The small molecule below binds the protein below.
Small molecule (SMILES): CC(=O)N[C@H]1[C@H](O[C@H]2[C@H](O)[C@@H](NC(C)=O)CO[C@@H]2CO)O[C@H](CO)[C@@H](O[C@@H]2O[C@H](CO)[C@@H](O[C@H]3O[C@H](CO)[C@@H](O)[C@H](O)[C@H]3NC(C)=O)[C@H](O)[C@H]2NC(C)=O)[C@@H]1O

Binding-site contacts:
Ligand atom O7 contacts residue ALA164 of chain 1.B at 4.3 Å.
Ligand atom C2 contacts residue ASN136 of chain 1.B at 2.5 Å.
Ligand atom O7 contacts residue ASN136 of chain 1.B at 2.7 Å (h-bond).
Ligand atom C1 contacts residue ASN136 of chain 1.B at 1.8 Å.
Ligand atom N2 contacts residue GLU40 of chain 1.B at 4.1 Å.
Ligand atom C8 contacts residue ASN136 of chain 1.B at 4.4 Å.
Ligand atom C8 contacts residue GLU40 of chain 1.B at 4.2 Å.
Ligand atom C3 contacts residue ASN136 of chain 1.B at 3.8 Å.
Ligand atom N2 contacts residue ASN136 of chain 1.B at 2.4 Å (h-bond).
Ligand atom O5 contacts residue ASN136 of chain 1.B at 3.1 Å (h-bond).
Ligand atom O6 contacts residue SER138 of chain 1.B at 4.2 Å.
Ligand atom C7 contacts residue ASN136 of chain 1.B at 2.9 Å.
Ligand atom C5 contacts residue ASN136 of chain 1.B at 4.2 Å.

Sequence of chain 1.B:
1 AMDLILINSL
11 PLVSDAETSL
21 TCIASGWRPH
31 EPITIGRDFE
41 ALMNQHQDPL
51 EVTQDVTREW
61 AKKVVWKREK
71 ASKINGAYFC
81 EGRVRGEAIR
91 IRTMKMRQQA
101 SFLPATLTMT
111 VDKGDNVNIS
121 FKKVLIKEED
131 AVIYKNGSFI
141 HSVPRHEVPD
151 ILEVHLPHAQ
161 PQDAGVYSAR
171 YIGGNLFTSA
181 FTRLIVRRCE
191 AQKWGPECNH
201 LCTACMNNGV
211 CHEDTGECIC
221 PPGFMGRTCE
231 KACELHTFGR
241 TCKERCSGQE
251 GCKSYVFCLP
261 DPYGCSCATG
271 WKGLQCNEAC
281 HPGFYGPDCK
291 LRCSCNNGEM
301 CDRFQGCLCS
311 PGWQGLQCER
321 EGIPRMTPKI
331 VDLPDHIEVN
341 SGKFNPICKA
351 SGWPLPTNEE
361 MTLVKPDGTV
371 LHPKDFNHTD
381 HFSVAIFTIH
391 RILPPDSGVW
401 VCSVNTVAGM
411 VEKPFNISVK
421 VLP